Binding-site contacts:
Ligand atom O1B contacts residue GLN225 of chain 1.K at 4.2 Å.
Ligand atom O9 contacts residue HIS182 of chain 1.K at 3.1 Å (h-bond).
Ligand atom O10 contacts residue LYS132 of chain 1.K at 4.1 Å.
Ligand atom C10 contacts residue LYS132 of chain 1.K at 4.0 Å.
Ligand atom O1A contacts residue THR135 of chain 1.K at 2.5 Å (h-bond).
Ligand atom C1 contacts residue ALA136 of chain 1.K at 3.6 Å (hydrophobic).
Ligand atom C10 contacts residue VAL134 of chain 1.K at 3.9 Å (hydrophobic).
Ligand atom C9 contacts residue LEU193 of chain 1.K at 4.1 Å (hydrophobic).
Ligand atom C11 contacts residue TRP152 of chain 1.K at 4.2 Å (hydrophobic).
Ligand atom C1 contacts residue THR135 of chain 1.K at 3.2 Å.
Ligand atom O8 contacts residue GLN225 of chain 1.K at 3.3 Å (h-bond).
Ligand atom O4 contacts residue ASP224 of chain 1.K at 4.3 Å.
Ligand atom C5 contacts residue VAL134 of chain 1.K at 4.0 Å (hydrophobic).
Ligand atom C11 contacts residue VAL134 of chain 1.K at 3.7 Å (hydrophobic).
Ligand atom C3 contacts residue LYS144 of chain 1.K at 3.8 Å.
Ligand atom O1A contacts residue ALA136 of chain 1.K at 3.9 Å.
Ligand atom N5 contacts residue VAL134 of chain 1.K at 3.1 Å (h-bond).
Ligand atom O8 contacts residue TYR93 of chain 1.K at 2.9 Å (h-bond).
Ligand atom O1B contacts residue ALA136 of chain 1.K at 2.6 Å (h-bond).
Ligand atom C11 contacts residue LYS132 of chain 1.K at 2.9 Å.
Ligand atom C8 contacts residue TRP152 of chain 1.K at 4.2 Å (hydrophobic).
Ligand atom O1A contacts residue GLN225 of chain 1.K at 3.0 Å (h-bond).
Ligand atom O9 contacts residue TYR93 of chain 1.K at 2.9 Å (h-bond).
Ligand atom O1B contacts residue LYS144 of chain 1.K at 4.2 Å.
Ligand atom C4 contacts residue VAL134 of chain 1.K at 3.9 Å (hydrophobic).
Ligand atom C8 contacts residue GLN225 of chain 1.K at 4.3 Å.
Ligand atom C9 contacts residue TRP152 of chain 1.K at 4.2 Å (hydrophobic).
Ligand atom O10 contacts residue LEU193 of chain 1.K at 3.3 Å.
Ligand atom O1B contacts residue THR135 of chain 1.K at 3.3 Å (h-bond).
Ligand atom O4 contacts residue LYS144 of chain 1.K at 3.1 Å (salt-bridge).
Ligand atom C1 contacts residue GLN225 of chain 1.K at 3.8 Å.
Ligand atom C9 contacts residue HIS182 of chain 1.K at 3.4 Å.
Ligand atom O8 contacts residue TRP152 of chain 1.K at 3.8 Å.
Ligand atom C8 contacts residue TYR93 of chain 1.K at 3.8 Å (hydrophobic).
Ligand atom C4 contacts residue LYS144 of chain 1.K at 3.9 Å.
Ligand atom C9 contacts residue TYR93 of chain 1.K at 3.6 Å (hydrophobic).
Ligand atom O9 contacts residue PRO184 of chain 1.K at 4.3 Å.
Ligand atom C11 contacts residue GLY133 of chain 1.K at 4.2 Å.
Ligand atom O7 contacts residue LEU193 of chain 1.K at 3.8 Å.
Ligand atom C7 contacts residue TRP152 of chain 1.K at 4.0 Å (hydrophobic).

The protein below binds the small molecule below.
Small molecule (SMILES): CC(=O)N[C@H]1[C@H]([C@H](O)[C@H](O)CO)O[C@@](O[C@H]2[C@@H](O)[C@@H](CO)OC[C@@H]2O)(C(=O)O)C[C@@H]1O

Sequence of chain 1.K:
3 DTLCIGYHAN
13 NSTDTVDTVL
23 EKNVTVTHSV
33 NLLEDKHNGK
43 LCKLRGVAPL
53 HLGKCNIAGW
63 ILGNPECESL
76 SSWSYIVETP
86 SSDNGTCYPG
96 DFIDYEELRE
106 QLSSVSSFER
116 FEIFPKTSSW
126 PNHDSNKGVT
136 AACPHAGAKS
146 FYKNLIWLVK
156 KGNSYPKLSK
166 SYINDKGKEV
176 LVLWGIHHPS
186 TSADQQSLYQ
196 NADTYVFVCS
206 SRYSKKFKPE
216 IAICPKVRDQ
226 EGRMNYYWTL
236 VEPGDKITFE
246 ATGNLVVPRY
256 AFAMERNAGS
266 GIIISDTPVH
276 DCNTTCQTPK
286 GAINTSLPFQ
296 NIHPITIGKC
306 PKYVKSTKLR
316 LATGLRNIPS